Sequence of chain 1.A:
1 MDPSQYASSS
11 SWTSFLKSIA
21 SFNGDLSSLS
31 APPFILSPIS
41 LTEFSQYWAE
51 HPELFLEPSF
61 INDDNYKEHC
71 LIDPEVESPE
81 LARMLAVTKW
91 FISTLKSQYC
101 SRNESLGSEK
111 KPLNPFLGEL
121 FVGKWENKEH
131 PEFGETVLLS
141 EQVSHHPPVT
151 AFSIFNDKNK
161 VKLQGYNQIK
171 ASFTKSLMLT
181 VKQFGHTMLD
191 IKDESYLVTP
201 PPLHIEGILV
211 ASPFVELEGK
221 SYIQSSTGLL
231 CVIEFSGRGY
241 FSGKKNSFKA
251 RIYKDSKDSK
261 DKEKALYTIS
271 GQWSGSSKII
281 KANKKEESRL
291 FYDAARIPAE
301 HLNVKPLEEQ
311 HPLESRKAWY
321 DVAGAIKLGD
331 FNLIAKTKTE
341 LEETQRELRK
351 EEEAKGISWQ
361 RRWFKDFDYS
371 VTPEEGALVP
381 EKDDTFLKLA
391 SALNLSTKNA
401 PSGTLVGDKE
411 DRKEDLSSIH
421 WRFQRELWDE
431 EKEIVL

A small-molecule ligand and the protein it binds are described below.
Small molecule (SMILES): CCC(=O)OC[C@H](C)CC[C@H]1O[C@H]2C[C@H]3[C@@H]4CC=C5C[C@@H](O)CC[C@]5(C)[C@H]4CC[C@]3(C)[C@H]2[C@@H]1C

Binding-site contacts:
Ligand atom C26 contacts residue PRO213 of chain 1.A at 3.3 Å (hydrophobic).
Ligand atom C15 contacts residue TYR99 of chain 1.A at 3.9 Å (hydrophobic).
Ligand atom O4 contacts residue LEU29 of chain 1.A at 3.3 Å.
Ligand atom O4 contacts residue LEU26 of chain 1.A at 3.8 Å.
Ligand atom C17 contacts residue PHE44 of chain 1.A at 3.9 Å (hydrophobic).
Ligand atom C30 contacts residue LEU26 of chain 1.A at 3.5 Å (hydrophobic).
Ligand atom C21 contacts residue GLU109 of chain 1.A at 3.8 Å.
Ligand atom C20 contacts residue ILE205 of chain 1.A at 3.9 Å (hydrophobic).
Ligand atom C6 contacts residue ILE169 of chain 1.A at 4.0 Å (hydrophobic).
Ligand atom C26 contacts residue ILE208 of chain 1.A at 3.4 Å (hydrophobic).
Ligand atom C20 contacts residue GLU109 of chain 1.A at 3.7 Å.
Ligand atom C28 contacts residue PHE15 of chain 1.A at 3.8 Å (hydrophobic).
Ligand atom C29 contacts residue LYS111 of chain 1.A at 3.8 Å.
Ligand atom C30 contacts residue LYS111 of chain 1.A at 3.6 Å.
Ligand atom C16 contacts residue GLN98 of chain 1.A at 3.6 Å.
Ligand atom C21 contacts residue LYS110 of chain 1.A at 3.8 Å.
Ligand atom C16 contacts residue ARG102 of chain 1.A at 3.9 Å.
Ligand atom O1 contacts residue GLN98 of chain 1.A at 2.6 Å (h-bond).
Ligand atom O2 contacts residue GLU109 of chain 1.A at 3.5 Å.
Ligand atom C12 contacts residue ASN167 of chain 1.A at 3.3 Å.
Ligand atom C13 contacts residue GLN98 of chain 1.A at 3.3 Å.
Ligand atom C3 contacts residue PRO112 of chain 1.A at 3.8 Å (hydrophobic).
Ligand atom C14 contacts residue TYR99 of chain 1.A at 3.6 Å (hydrophobic).
Ligand atom O2 contacts residue ILE205 of chain 1.A at 4.0 Å.
Ligand atom O3 contacts residue PHE15 of chain 1.A at 3.9 Å.
Ligand atom C10 contacts residue GLN183 of chain 1.A at 3.5 Å.
Ligand atom C7 contacts residue ILE169 of chain 1.A at 4.0 Å (hydrophobic).
Ligand atom O2 contacts residue LYS110 of chain 1.A at 4.0 Å.
Ligand atom C25 contacts residue ILE208 of chain 1.A at 3.6 Å (hydrophobic).
Ligand atom C1 contacts residue LEU26 of chain 1.A at 4.0 Å (hydrophobic).
Ligand atom C11 contacts residue ASN167 of chain 1.A at 3.6 Å.
Ligand atom C30 contacts residue LEU29 of chain 1.A at 3.9 Å (hydrophobic).
Ligand atom O4 contacts residue PHE173 of chain 1.A at 3.6 Å.
Ligand atom C14 contacts residue GLN98 of chain 1.A at 3.4 Å.
Ligand atom C16 contacts residue TYR99 of chain 1.A at 3.7 Å (hydrophobic).
Ligand atom C16 contacts residue PHE44 of chain 1.A at 4.0 Å (hydrophobic).
Ligand atom C23 contacts residue LEU179 of chain 1.A at 4.0 Å (hydrophobic).
Ligand atom C17 contacts residue ARG102 of chain 1.A at 3.6 Å.
Ligand atom C12 contacts residue GLN183 of chain 1.A at 4.0 Å.
Ligand atom C29 contacts residue PHE15 of chain 1.A at 3.9 Å (hydrophobic).